Binding-site contacts:
Ligand atom C contacts residue LYS234 of chain 10.C at 3.0 Å.
Ligand atom CB contacts residue SER86 of chain 6.A at 3.9 Å.
Ligand atom C contacts residue SER86 of chain 6.A at 3.6 Å.
Ligand atom CA contacts residue SER86 of chain 6.A at 4.0 Å.
Ligand atom CB contacts residue LYS234 of chain 10.C at 3.9 Å.
Ligand atom NH2 contacts residue LYS98 of chain 6.A at 2.7 Å (salt-bridge).
Ligand atom CD2 contacts residue ILE84 of chain 6.A at 3.9 Å (hydrophobic).
Ligand atom CZ contacts residue SER86 of chain 6.A at 3.2 Å.
Ligand atom CZ contacts residue LEU87 of chain 6.A at 4.2 Å (hydrophobic).
Ligand atom N contacts residue LYS234 of chain 10.C at 3.6 Å.
Ligand atom NE contacts residue ASN101 of chain 6.A at 3.0 Å (h-bond).
Ligand atom N contacts residue SER86 of chain 6.A at 4.0 Å.
Ligand atom NH1 contacts residue THR88 of chain 6.A at 3.8 Å.
Ligand atom O contacts residue THR88 of chain 6.A at 3.7 Å.
Ligand atom NE contacts residue SER86 of chain 6.A at 3.6 Å.
Ligand atom CA contacts residue LYS234 of chain 10.C at 2.5 Å.
Ligand atom NH2 contacts residue LYS97 of chain 6.A at 3.6 Å (salt-bridge).
Ligand atom CD contacts residue SER86 of chain 6.A at 3.5 Å.
Ligand atom CG contacts residue SER86 of chain 6.A at 4.2 Å.
Ligand atom CB contacts residue SER233 of chain 10.C at 4.1 Å.
Ligand atom O contacts residue SER86 of chain 6.A at 2.8 Å (h-bond).
Ligand atom NH2 contacts residue PHE100 of chain 6.A at 2.8 Å (h-bond).
Ligand atom N contacts residue LYS234 of chain 10.C at 1.5 Å.
Ligand atom NH2 contacts residue ASN101 of chain 6.A at 3.7 Å.
Ligand atom O contacts residue LYS98 of chain 6.A at 3.8 Å.
Ligand atom CD contacts residue ASN101 of chain 6.A at 3.2 Å.
Ligand atom NH1 contacts residue LYS98 of chain 6.A at 3.7 Å.
Ligand atom CZ contacts residue LYS98 of chain 6.A at 3.7 Å.
Ligand atom N contacts residue SER233 of chain 10.C at 3.0 Å (h-bond).
Ligand atom O contacts residue LYS234 of chain 10.C at 3.4 Å.
Ligand atom CZ contacts residue PHE100 of chain 6.A at 4.1 Å (hydrophobic).
Ligand atom CD1 contacts residue ILE84 of chain 6.A at 4.0 Å (hydrophobic).
Ligand atom CA contacts residue SER233 of chain 10.C at 3.6 Å.
Ligand atom NH1 contacts residue LEU87 of chain 6.A at 3.9 Å.
Ligand atom C contacts residue THR88 of chain 6.A at 4.2 Å.
Ligand atom NH1 contacts residue SER86 of chain 6.A at 3.4 Å (h-bond).
Ligand atom NH2 contacts residue SER86 of chain 6.A at 3.5 Å (h-bond).
Ligand atom NH2 contacts residue LEU87 of chain 6.A at 3.9 Å.
Ligand atom C contacts residue LYS98 of chain 6.A at 3.7 Å.
Ligand atom CZ contacts residue ASN101 of chain 6.A at 3.7 Å.

Sequence of chain 6.A:
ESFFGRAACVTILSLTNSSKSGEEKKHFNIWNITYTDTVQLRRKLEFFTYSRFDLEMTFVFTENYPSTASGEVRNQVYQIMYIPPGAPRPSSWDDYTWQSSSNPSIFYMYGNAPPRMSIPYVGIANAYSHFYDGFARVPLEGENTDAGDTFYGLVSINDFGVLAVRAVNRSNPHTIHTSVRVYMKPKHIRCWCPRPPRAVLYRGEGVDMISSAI

Sequence of chain 10.C:
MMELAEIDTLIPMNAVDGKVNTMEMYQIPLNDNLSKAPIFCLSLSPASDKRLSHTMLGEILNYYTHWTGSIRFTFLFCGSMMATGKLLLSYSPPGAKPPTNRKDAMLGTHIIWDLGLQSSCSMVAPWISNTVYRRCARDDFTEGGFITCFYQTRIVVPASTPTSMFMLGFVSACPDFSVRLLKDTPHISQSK

This protein binds this small molecule.
Small molecule (SMILES): CC[C@H](C)[C@H](NC(=O)[C@@H](N)CC(C)C)C(=O)NCC(=O)N[C@@H](CCCN=C(N)N)C(=O)N[C@H](C=O)[C@@H](C)O